Sequence of chain 1.C:
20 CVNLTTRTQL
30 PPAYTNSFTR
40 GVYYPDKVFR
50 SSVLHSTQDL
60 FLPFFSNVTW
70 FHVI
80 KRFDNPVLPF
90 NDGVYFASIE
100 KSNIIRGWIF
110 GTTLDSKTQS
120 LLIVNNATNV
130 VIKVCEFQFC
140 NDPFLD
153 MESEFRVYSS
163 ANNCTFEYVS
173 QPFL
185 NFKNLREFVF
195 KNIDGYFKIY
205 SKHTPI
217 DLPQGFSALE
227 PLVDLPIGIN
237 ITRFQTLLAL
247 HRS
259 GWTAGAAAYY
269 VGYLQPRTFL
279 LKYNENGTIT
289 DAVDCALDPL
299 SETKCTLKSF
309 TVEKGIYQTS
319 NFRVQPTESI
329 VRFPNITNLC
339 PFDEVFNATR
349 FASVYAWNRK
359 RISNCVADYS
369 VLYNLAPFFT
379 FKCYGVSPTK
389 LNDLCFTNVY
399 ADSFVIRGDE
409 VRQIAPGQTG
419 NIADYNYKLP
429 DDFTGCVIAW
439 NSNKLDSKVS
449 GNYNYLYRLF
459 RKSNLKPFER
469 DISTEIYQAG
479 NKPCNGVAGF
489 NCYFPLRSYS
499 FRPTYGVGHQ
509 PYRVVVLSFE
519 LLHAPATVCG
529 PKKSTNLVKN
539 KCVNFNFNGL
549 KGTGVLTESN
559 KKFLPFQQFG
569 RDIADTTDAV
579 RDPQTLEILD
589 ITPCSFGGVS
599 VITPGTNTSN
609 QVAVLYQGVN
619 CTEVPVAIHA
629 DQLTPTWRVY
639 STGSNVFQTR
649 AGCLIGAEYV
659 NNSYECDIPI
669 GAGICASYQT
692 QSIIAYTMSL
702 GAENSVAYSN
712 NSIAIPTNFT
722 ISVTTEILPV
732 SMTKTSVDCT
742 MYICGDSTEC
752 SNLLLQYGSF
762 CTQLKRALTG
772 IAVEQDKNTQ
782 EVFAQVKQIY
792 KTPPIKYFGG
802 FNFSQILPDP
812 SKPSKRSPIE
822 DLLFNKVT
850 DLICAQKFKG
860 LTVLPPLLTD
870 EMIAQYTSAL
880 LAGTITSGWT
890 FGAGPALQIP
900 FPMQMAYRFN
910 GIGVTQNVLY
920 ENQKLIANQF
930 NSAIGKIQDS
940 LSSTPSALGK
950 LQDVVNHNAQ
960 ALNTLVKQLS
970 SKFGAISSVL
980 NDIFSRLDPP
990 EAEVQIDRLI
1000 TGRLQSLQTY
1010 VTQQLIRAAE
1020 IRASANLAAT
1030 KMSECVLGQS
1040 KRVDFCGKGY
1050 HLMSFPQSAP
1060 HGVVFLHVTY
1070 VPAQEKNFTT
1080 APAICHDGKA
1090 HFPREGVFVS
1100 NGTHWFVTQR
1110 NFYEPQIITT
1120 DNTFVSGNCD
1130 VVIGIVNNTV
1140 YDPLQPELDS

A protein and the small-molecule ligand that binds it are described below.
Small molecule (SMILES): CC(=O)N[C@H]1[C@H](O[C@H]2[C@H](O)[C@@H](NC(C)=O)CO[C@@H]2CO)O[C@H](CO)[C@@H](O)[C@@H]1O

Binding-site contacts:
Ligand atom O7 contacts residue ASN719 of chain 1.C at 3.8 Å.
Ligand atom C7 contacts residue LEU924 of chain 1.C at 4.0 Å (hydrophobic).
Ligand atom C2 contacts residue ASN719 of chain 1.C at 2.5 Å.
Ligand atom O5 contacts residue GLN1073 of chain 1.C at 4.0 Å.
Ligand atom C1 contacts residue ASN719 of chain 1.C at 1.4 Å.
Ligand atom C4 contacts residue ASN719 of chain 1.C at 4.2 Å.
Ligand atom O5 contacts residue ASN719 of chain 1.C at 2.3 Å (h-bond).
Ligand atom O6 contacts residue GLN928 of chain 1.C at 3.1 Å (h-bond).
Ligand atom C3 contacts residue ASN719 of chain 1.C at 3.8 Å.
Ligand atom C5 contacts residue LEU924 of chain 1.C at 4.4 Å (hydrophobic).
Ligand atom C6 contacts residue GLN928 of chain 1.C at 4.4 Å.
Ligand atom O7 contacts residue GLN1073 of chain 1.C at 3.8 Å.
Ligand atom N2 contacts residue ASN719 of chain 1.C at 2.9 Å (h-bond).
Ligand atom C5 contacts residue ASN719 of chain 1.C at 3.6 Å.
Ligand atom C1 contacts residue GLN1073 of chain 1.C at 4.2 Å.
Ligand atom C8 contacts residue LEU924 of chain 1.C at 4.0 Å (hydrophobic).
Ligand atom O4 contacts residue LEU924 of chain 1.C at 4.4 Å.
Ligand atom C7 contacts residue ASN719 of chain 1.C at 3.6 Å.
Ligand atom O6 contacts residue LEU924 of chain 1.C at 4.2 Å.
Ligand atom O7 contacts residue LEU924 of chain 1.C at 3.7 Å.